This protein binds this small molecule.
Small molecule (SMILES): CC(C)C[C@H](NC(=O)[C@H](CO)NC(=O)[C@H](CCCCN)NC(=O)CNC(=O)[C@@H](NC(=O)CNC(=O)[C@H](CC(=O)O)NC(=O)[C@H](C)NC(=O)CN)C(C)C)C(=O)O

Binding-site contacts:
Ligand atom OXT contacts residue TYR84 of chain 1.C at 3.4 Å (h-bond).
Ligand atom CA contacts residue ASN77 of chain 1.C at 3.3 Å.
Ligand atom OD1 contacts residue TYR159 of chain 1.C at 3.4 Å.
Ligand atom OXT contacts residue LYS146 of chain 1.C at 2.8 Å (salt-bridge).
Ligand atom N contacts residue GLU152 of chain 1.C at 2.9 Å (salt-bridge).
Ligand atom N contacts residue TYR99 of chain 1.C at 2.9 Å (h-bond).
Ligand atom OD2 contacts residue ARG156 of chain 1.C at 3.0 Å (salt-bridge).
Ligand atom N contacts residue TYR171 of chain 1.C at 2.8 Å (h-bond).
Ligand atom O contacts residue TRP147 of chain 1.C at 3.1 Å (h-bond).
Ligand atom CG contacts residue ASN77 of chain 1.C at 3.4 Å.
Ligand atom O contacts residue THR143 of chain 1.C at 2.6 Å (h-bond).
Ligand atom CG1 contacts residue THR73 of chain 1.C at 3.4 Å.
Ligand atom N contacts residue ASN77 of chain 1.C at 2.8 Å (h-bond).
Ligand atom N contacts residue TYR7 of chain 1.C at 2.9 Å (h-bond).
Ligand atom N contacts residue TRP167 of chain 1.C at 3.5 Å.
Ligand atom O contacts residue TRP147 of chain 1.C at 3.3 Å (h-bond).
Ligand atom O contacts residue TYR159 of chain 1.C at 2.7 Å (h-bond).
Ligand atom C contacts residue TYR7 of chain 1.C at 3.1 Å (hydrophobic).
Ligand atom O contacts residue LYS66 of chain 1.C at 2.9 Å (salt-bridge).
Ligand atom CG2 contacts residue ARG69 of chain 1.C at 3.5 Å.
Ligand atom CB contacts residue ASN77 of chain 1.C at 3.4 Å.
Ligand atom N contacts residue TYR7 of chain 1.C at 3.2 Å (h-bond).
Ligand atom CB contacts residue TYR99 of chain 1.C at 3.5 Å (hydrophobic).
Ligand atom CA contacts residue TRP167 of chain 1.C at 3.5 Å (hydrophobic).
Ligand atom O contacts residue LYS146 of chain 1.C at 3.1 Å (salt-bridge).
Ligand atom O contacts residue GOL1 of chain 1.K at 3.2 Å (h-bond).
Ligand atom C contacts residue TYR84 of chain 1.C at 3.5 Å (hydrophobic).
Ligand atom CA contacts residue TYR7 of chain 1.C at 3.2 Å (hydrophobic).
Ligand atom N contacts residue GLU63 of chain 1.C at 2.8 Å (salt-bridge).
Ligand atom OG contacts residue LYS146 of chain 1.C at 2.8 Å (salt-bridge).
Ligand atom CA contacts residue GOL1 of chain 1.K at 3.4 Å.
Ligand atom N contacts residue TYR159 of chain 1.C at 3.5 Å.
Ligand atom N contacts residue GOL1 of chain 1.K at 3.2 Å.
Ligand atom CD2 contacts residue TRP147 of chain 1.C at 3.1 Å (hydrophobic).
Ligand atom CG contacts residue ARG156 of chain 1.C at 3.5 Å.
Ligand atom CA contacts residue TYR99 of chain 1.C at 3.5 Å (hydrophobic).
Ligand atom OD1 contacts residue ARG156 of chain 1.C at 2.7 Å (salt-bridge).
Ligand atom O contacts residue TYR84 of chain 1.C at 2.8 Å (h-bond).
Ligand atom OD2 contacts residue TYR159 of chain 1.C at 3.4 Å.
Ligand atom CG contacts residue TYR159 of chain 1.C at 3.3 Å (hydrophobic).

Sequence of chain 1.C:
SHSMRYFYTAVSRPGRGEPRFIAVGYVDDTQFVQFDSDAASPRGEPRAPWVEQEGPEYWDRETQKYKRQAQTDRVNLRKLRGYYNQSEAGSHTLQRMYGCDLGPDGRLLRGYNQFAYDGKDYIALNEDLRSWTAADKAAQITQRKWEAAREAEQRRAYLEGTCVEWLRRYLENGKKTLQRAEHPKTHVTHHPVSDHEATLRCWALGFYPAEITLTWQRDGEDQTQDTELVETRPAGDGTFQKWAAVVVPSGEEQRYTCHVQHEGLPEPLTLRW